This small molecule binds to this protein.
Small molecule (SMILES): CCOc1cc(CC(=O)N[C@@H](CC(C)C)c2ccccc2N2CCCCC2)ccc1C(=O)O

Binding-site contacts:
Ligand atom C24 contacts residue ARG1213 of chain 1.A at 3.7 Å.
Ligand atom C17 contacts residue LEU427 of chain 1.A at 3.9 Å (hydrophobic).
Ligand atom C13 contacts residue LEU584 of chain 1.A at 3.4 Å (hydrophobic).
Ligand atom C26 contacts residue TRP423 of chain 1.A at 3.9 Å (hydrophobic).
Ligand atom C13 contacts residue ARG304 of chain 1.A at 3.9 Å.
Ligand atom C11 contacts residue LEU427 of chain 1.A at 3.9 Å (hydrophobic).
Ligand atom C26 contacts residue SER1209 of chain 1.A at 3.9 Å.
Ligand atom C15 contacts residue VAL588 of chain 1.A at 3.3 Å (hydrophobic).
Ligand atom C11 contacts residue LEU584 of chain 1.A at 4.0 Å (hydrophobic).
Ligand atom C11 contacts residue MET434 of chain 1.A at 3.9 Å (hydrophobic).
Ligand atom C16 contacts residue ASN430 of chain 1.A at 3.7 Å.
Ligand atom C11 contacts residue VAL588 of chain 1.A at 3.7 Å (hydrophobic).
Ligand atom C7 contacts residue ASN430 of chain 1.A at 4.0 Å.
Ligand atom O2 contacts residue ARG1213 of chain 1.A at 2.6 Å (salt-bridge).
Ligand atom C14 contacts residue THR587 of chain 1.A at 3.5 Å.
Ligand atom C22 contacts residue TYR370 of chain 1.A at 3.3 Å (hydrophobic).
Ligand atom C2 contacts residue TRP423 of chain 1.A at 3.9 Å (hydrophobic).
Ligand atom O3 contacts residue ARG1263 of chain 1.A at 2.9 Å (salt-bridge).
Ligand atom C contacts residue TRP423 of chain 1.A at 3.9 Å (hydrophobic).
Ligand atom C20 contacts residue TYR370 of chain 1.A at 3.2 Å (hydrophobic).
Ligand atom C15 contacts residue LEU584 of chain 1.A at 3.7 Å (hydrophobic).
Ligand atom C6 contacts residue LEU427 of chain 1.A at 3.8 Å (hydrophobic).
Ligand atom C24 contacts residue ARG1263 of chain 1.A at 3.9 Å.
Ligand atom C16 contacts residue LEU427 of chain 1.A at 3.6 Å (hydrophobic).
Ligand atom C5 contacts residue ASN430 of chain 1.A at 3.8 Å.
Ligand atom N1 contacts residue LEU427 of chain 1.A at 3.5 Å.
Ligand atom C25 contacts residue ILE374 of chain 1.A at 3.7 Å (hydrophobic).
Ligand atom C7 contacts residue LEU427 of chain 1.A at 3.7 Å (hydrophobic).
Ligand atom C17 contacts residue PHE426 of chain 1.A at 3.5 Å (hydrophobic).
Ligand atom O2 contacts residue ASN1212 of chain 1.A at 4.0 Å.
Ligand atom C14 contacts residue LEU584 of chain 1.A at 3.9 Å (hydrophobic).
Ligand atom O1 contacts residue TRP423 of chain 1.A at 3.6 Å.
Ligand atom C26 contacts residue PHE426 of chain 1.A at 3.8 Å (hydrophobic).
Ligand atom C11 contacts residue ASN430 of chain 1.A at 3.4 Å.
Ligand atom C12 contacts residue TYR370 of chain 1.A at 2.9 Å (hydrophobic).
Ligand atom C13 contacts residue MET434 of chain 1.A at 3.3 Å (hydrophobic).
Ligand atom C9 contacts residue TYR370 of chain 1.A at 3.1 Å (hydrophobic).
Ligand atom C4 contacts residue TRP1260 of chain 1.A at 3.5 Å (hydrophobic).
Ligand atom C3 contacts residue TRP1260 of chain 1.A at 3.5 Å (hydrophobic).
Ligand atom O contacts residue ASN430 of chain 1.A at 3.0 Å (h-bond).

Sequence of chain 1.A:
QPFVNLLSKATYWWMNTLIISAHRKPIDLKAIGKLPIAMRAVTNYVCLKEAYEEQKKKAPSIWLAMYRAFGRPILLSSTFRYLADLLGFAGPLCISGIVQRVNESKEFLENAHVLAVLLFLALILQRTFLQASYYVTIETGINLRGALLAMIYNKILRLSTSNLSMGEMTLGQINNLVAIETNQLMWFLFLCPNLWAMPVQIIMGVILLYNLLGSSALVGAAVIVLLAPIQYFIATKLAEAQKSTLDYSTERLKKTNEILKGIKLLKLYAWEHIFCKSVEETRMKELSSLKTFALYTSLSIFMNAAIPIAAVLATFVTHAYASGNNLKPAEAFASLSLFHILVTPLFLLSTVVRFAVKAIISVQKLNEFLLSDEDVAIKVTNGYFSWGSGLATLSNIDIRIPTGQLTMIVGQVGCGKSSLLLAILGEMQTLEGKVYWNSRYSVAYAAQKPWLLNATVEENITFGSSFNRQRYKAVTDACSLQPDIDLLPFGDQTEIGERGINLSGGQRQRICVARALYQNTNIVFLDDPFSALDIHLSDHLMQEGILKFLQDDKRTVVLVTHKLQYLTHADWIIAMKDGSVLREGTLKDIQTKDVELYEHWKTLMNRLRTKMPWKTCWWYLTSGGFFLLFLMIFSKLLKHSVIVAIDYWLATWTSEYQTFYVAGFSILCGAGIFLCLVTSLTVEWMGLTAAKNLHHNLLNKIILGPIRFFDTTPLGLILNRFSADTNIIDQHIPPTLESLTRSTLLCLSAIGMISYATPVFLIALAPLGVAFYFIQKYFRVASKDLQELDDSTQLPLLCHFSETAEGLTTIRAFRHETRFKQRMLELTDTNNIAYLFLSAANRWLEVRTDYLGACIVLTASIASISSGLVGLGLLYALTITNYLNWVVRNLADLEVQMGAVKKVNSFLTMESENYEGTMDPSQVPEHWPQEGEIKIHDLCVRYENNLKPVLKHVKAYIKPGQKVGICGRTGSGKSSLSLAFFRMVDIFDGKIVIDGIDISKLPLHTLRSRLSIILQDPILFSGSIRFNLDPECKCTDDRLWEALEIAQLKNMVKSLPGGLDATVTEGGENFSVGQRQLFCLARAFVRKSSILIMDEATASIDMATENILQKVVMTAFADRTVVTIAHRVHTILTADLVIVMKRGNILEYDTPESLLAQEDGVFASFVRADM